Sequence of chain 3.F:
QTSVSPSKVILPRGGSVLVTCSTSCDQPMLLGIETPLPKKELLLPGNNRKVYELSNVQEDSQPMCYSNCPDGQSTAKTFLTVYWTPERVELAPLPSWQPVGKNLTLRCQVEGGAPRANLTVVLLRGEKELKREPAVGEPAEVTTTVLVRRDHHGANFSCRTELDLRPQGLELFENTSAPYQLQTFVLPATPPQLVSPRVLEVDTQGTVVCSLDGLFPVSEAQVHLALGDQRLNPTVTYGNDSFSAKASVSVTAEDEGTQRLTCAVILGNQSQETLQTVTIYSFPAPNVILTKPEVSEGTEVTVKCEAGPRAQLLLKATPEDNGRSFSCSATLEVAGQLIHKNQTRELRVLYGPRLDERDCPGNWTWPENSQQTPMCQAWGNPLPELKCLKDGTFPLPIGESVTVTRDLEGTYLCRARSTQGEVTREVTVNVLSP

The protein below binds the small molecule below.
Small molecule (SMILES): CC(=O)N[C@@H]1[C@@H](O)[C@H](O)[C@@H](CO)O[C@H]1O

Binding-site contacts:
Ligand atom N2 contacts residue TRP97 of chain 3.F at 2.4 Å (h-bond).
Ligand atom C7 contacts residue TRP97 of chain 3.F at 3.3 Å (hydrophobic).
Ligand atom O4 contacts residue TRP97 of chain 3.F at 3.8 Å.
Ligand atom C1 contacts residue TRP97 of chain 3.F at 4.2 Å (hydrophobic).
Ligand atom C3 contacts residue ASN269 of chain 3.F at 3.1 Å.
Ligand atom O3 contacts residue ASN269 of chain 3.F at 4.4 Å.
Ligand atom C2 contacts residue TRP97 of chain 3.F at 3.1 Å (hydrophobic).
Ligand atom C8 contacts residue TRP97 of chain 3.F at 4.0 Å (hydrophobic).
Ligand atom N2 contacts residue ASN269 of chain 3.F at 2.8 Å (h-bond).
Ligand atom C4 contacts residue TRP97 of chain 3.F at 4.1 Å (hydrophobic).
Ligand atom O7 contacts residue TRP97 of chain 3.F at 3.8 Å.
Ligand atom C5 contacts residue ASN269 of chain 3.F at 3.0 Å.
Ligand atom C1 contacts residue ASN269 of chain 3.F at 1.4 Å.
Ligand atom O5 contacts residue ASN269 of chain 3.F at 2.4 Å (h-bond).
Ligand atom C7 contacts residue ASN269 of chain 3.F at 3.5 Å.
Ligand atom O3 contacts residue TRP97 of chain 3.F at 2.5 Å (h-bond).
Ligand atom O7 contacts residue ASN269 of chain 3.F at 3.4 Å (h-bond).
Ligand atom C6 contacts residue ASN269 of chain 3.F at 4.3 Å.
Ligand atom C2 contacts residue ASN269 of chain 3.F at 2.5 Å.
Ligand atom C8 contacts residue PRO99 of chain 3.F at 3.9 Å (hydrophobic).
Ligand atom O3 contacts residue PRO95 of chain 3.F at 4.4 Å.
Ligand atom C3 contacts residue TRP97 of chain 3.F at 2.7 Å (hydrophobic).
Ligand atom C4 contacts residue ASN269 of chain 3.F at 3.7 Å.